The small molecule below binds the protein below.
Small molecule (SMILES): CNc1nc(Cl)nc2c1ncn2Cc1cccc(Cl)c1

Sequence of chain 1.B:
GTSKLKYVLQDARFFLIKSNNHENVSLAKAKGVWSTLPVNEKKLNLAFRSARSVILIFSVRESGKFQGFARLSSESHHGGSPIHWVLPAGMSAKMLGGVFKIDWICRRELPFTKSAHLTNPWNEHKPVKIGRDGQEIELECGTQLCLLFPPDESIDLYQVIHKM

Binding-site contacts:
Ligand atom C17 contacts residue LEU37 of chain 1.B at 3.8 Å (hydrophobic).
Ligand atom C06 contacts residue SER35 of chain 1.B at 3.4 Å.
Ligand atom CL14 contacts residue GLY90 of chain 1.B at 3.9 Å.
Ligand atom C18 contacts residue LEU37 of chain 1.B at 3.6 Å (hydrophobic).
Ligand atom C06 contacts residue TRP85 of chain 1.B at 3.4 Å (hydrophobic).
Ligand atom N09 contacts residue LYS18 of chain 1.B at 3.4 Å (salt-bridge).
Ligand atom C12 contacts residue ASN20 of chain 1.B at 3.7 Å.
Ligand atom CL01 contacts residue PRO88 of chain 1.B at 3.5 Å.
Ligand atom C18 contacts residue LYS18 of chain 1.B at 3.9 Å.
Ligand atom C18 contacts residue ASP133 of chain 1.B at 3.2 Å.
Ligand atom N03 contacts residue ASN24 of chain 1.B at 3.0 Å (h-bond).
Ligand atom C02 contacts residue SER19 of chain 1.B at 3.6 Å.
Ligand atom N05 contacts residue SER35 of chain 1.B at 2.8 Å (h-bond).
Ligand atom N19 contacts residue SER35 of chain 1.B at 3.7 Å.
Ligand atom C02 contacts residue ASN20 of chain 1.B at 3.6 Å.
Ligand atom C04 contacts residue SER35 of chain 1.B at 3.9 Å.
Ligand atom CL01 contacts residue SER19 of chain 1.B at 3.5 Å.
Ligand atom C08 contacts residue LYS18 of chain 1.B at 3.8 Å.
Ligand atom N05 contacts residue LEU96 of chain 1.B at 3.8 Å.
Ligand atom CL14 contacts residue MET91 of chain 1.B at 3.2 Å.
Ligand atom C16 contacts residue LEU37 of chain 1.B at 3.4 Å (hydrophobic).
Ligand atom CL01 contacts residue ASN21 of chain 1.B at 2.9 Å.
Ligand atom C11 contacts residue SO41 of chain 1.I at 3.4 Å.
Ligand atom C12 contacts residue MET91 of chain 1.B at 3.8 Å (hydrophobic).
Ligand atom N05 contacts residue TRP34 of chain 1.B at 3.5 Å.
Ligand atom C10 contacts residue SO41 of chain 1.I at 3.3 Å.
Ligand atom C16 contacts residue SO41 of chain 1.I at 3.7 Å.
Ligand atom C06 contacts residue TRP34 of chain 1.B at 3.7 Å (hydrophobic).
Ligand atom C10 contacts residue LYS18 of chain 1.B at 3.1 Å.
Ligand atom CL01 contacts residue ASN24 of chain 1.B at 3.4 Å.
Ligand atom C04 contacts residue TRP34 of chain 1.B at 3.6 Å (hydrophobic).
Ligand atom N20 contacts residue SER19 of chain 1.B at 3.8 Å.
Ligand atom CL14 contacts residue PRO88 of chain 1.B at 3.8 Å.
Ligand atom C06 contacts residue ASN24 of chain 1.B at 3.7 Å.
Ligand atom CL01 contacts residue ASN20 of chain 1.B at 3.4 Å.
Ligand atom N20 contacts residue ASN20 of chain 1.B at 3.2 Å (h-bond).
Ligand atom C17 contacts residue SO41 of chain 1.I at 3.0 Å.
Ligand atom C02 contacts residue ASN24 of chain 1.B at 3.6 Å.
Ligand atom C07 contacts residue TRP34 of chain 1.B at 4.0 Å (hydrophobic).
Ligand atom C13 contacts residue MET91 of chain 1.B at 3.8 Å (hydrophobic).